Sequence of chain 1.A:
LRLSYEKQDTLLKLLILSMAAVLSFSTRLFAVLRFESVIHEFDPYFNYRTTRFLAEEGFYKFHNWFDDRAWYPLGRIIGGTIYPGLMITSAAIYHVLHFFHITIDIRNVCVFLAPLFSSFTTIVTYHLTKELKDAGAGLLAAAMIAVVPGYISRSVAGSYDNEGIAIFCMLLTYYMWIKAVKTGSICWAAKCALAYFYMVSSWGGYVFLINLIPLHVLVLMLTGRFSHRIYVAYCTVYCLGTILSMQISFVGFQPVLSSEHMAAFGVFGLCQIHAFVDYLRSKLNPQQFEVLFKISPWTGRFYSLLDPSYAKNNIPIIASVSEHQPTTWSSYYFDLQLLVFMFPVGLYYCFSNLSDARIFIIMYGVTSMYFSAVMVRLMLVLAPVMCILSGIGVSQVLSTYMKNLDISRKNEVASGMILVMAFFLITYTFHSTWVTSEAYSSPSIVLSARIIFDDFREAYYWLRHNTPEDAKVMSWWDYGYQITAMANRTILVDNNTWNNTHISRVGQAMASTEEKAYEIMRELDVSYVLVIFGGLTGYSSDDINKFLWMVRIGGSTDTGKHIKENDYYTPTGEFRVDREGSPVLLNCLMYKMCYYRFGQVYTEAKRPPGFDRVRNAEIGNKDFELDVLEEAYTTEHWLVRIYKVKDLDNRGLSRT

Sequence of chain 1.F:
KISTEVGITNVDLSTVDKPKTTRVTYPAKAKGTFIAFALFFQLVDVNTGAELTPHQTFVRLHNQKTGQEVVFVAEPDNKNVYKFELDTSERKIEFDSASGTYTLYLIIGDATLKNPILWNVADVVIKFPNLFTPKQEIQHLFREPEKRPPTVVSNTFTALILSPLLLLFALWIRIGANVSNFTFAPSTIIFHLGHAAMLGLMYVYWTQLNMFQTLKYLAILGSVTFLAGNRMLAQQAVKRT

Binding-site contacts:
Ligand atom C4 contacts residue GLN527 of chain 1.F at 3.4 Å.
Ligand atom O4 contacts residue LEU529 of chain 1.F at 3.2 Å (h-bond).
Ligand atom C3 contacts residue GLN527 of chain 1.F at 3.3 Å.
Ligand atom C5 contacts residue THR550 of chain 1.A at 3.8 Å.
Ligand atom C8 contacts residue THR550 of chain 1.A at 3.9 Å.
Ligand atom C2 contacts residue ASP361 of chain 1.G at 3.4 Å.
Ligand atom C1 contacts residue ASP361 of chain 1.G at 4.0 Å.
Ligand atom O5 contacts residue ASN548 of chain 1.A at 2.4 Å (h-bond).
Ligand atom O6 contacts residue PHE363 of chain 1.G at 3.1 Å.
Ligand atom C8 contacts residue TRP547 of chain 1.A at 4.0 Å (hydrophobic).
Ligand atom C1 contacts residue ASN548 of chain 1.A at 1.4 Å.
Ligand atom N2 contacts residue ASN548 of chain 1.A at 2.9 Å (h-bond).
Ligand atom O5 contacts residue LEU80 of chain 1.A at 3.7 Å.
Ligand atom C7 contacts residue ASN548 of chain 1.A at 3.9 Å.
Ligand atom C6 contacts residue PHE363 of chain 1.G at 3.6 Å (hydrophobic).
Ligand atom C5 contacts residue ASN548 of chain 1.A at 3.7 Å.
Ligand atom C6 contacts residue ASP361 of chain 1.G at 4.0 Å.
Ligand atom C6 contacts residue PRO362 of chain 1.G at 3.4 Å (hydrophobic).
Ligand atom O4 contacts residue ILE526 of chain 1.F at 3.7 Å.
Ligand atom O4 contacts residue GLN527 of chain 1.F at 2.4 Å (h-bond).
Ligand atom O6 contacts residue LEU80 of chain 1.A at 4.1 Å.
Ligand atom O4 contacts residue ASP361 of chain 1.G at 3.4 Å (salt-bridge).
Ligand atom O4 contacts residue HIS528 of chain 1.F at 3.2 Å.
Ligand atom O2 contacts residue ASP361 of chain 1.G at 2.9 Å (salt-bridge).
Ligand atom O6 contacts residue ASP361 of chain 1.G at 4.0 Å.
Ligand atom C2 contacts residue ASN548 of chain 1.A at 2.5 Å.
Ligand atom O4 contacts residue PRO362 of chain 1.G at 3.0 Å (h-bond).
Ligand atom C2 contacts residue LEU80 of chain 1.A at 3.8 Å (hydrophobic).
Ligand atom C4 contacts residue ILE526 of chain 1.F at 4.0 Å (hydrophobic).
Ligand atom C4 contacts residue PRO362 of chain 1.G at 3.8 Å (hydrophobic).
Ligand atom O6 contacts residue HIS551 of chain 1.A at 3.0 Å (h-bond).
Ligand atom O5 contacts residue THR550 of chain 1.A at 4.0 Å.
Ligand atom C5 contacts residue PRO362 of chain 1.G at 4.1 Å (hydrophobic).
Ligand atom C4 contacts residue LEU529 of chain 1.F at 4.2 Å (hydrophobic).
Ligand atom C3 contacts residue ASN548 of chain 1.A at 3.8 Å.
Ligand atom O5 contacts residue HIS551 of chain 1.A at 4.0 Å.
Ligand atom C6 contacts residue THR550 of chain 1.A at 3.8 Å.
Ligand atom O3 contacts residue ILE526 of chain 1.F at 3.9 Å.
Ligand atom O3 contacts residue GLN527 of chain 1.F at 3.0 Å (h-bond).
Ligand atom C1 contacts residue LEU80 of chain 1.A at 3.6 Å (hydrophobic).

A protein and the small-molecule ligand that binds it are described below.
Small molecule (SMILES): CC(=O)N[C@H]1[C@H](O[C@H]2[C@H](O)[C@@H](NC(C)=O)CO[C@@H]2CO)O[C@H](CO)[C@@H](O[C@@H]2O[C@H](CO[C@H]3O[C@H](CO[C@H]4O[C@H](CO)[C@@H](O)[C@H](O)[C@@H]4O)[C@@H](O)[C@H](O)[C@@H]3O)[C@@H](O)[C@H](O[C@H]3O[C@H](CO)[C@@H](O)[C@H](O)[C@@H]3O[C@H]3O[C@H](CO)[C@@H](O)[C@H](O)[C@@H]3O[C@H]3O[C@H](CO)[C@@H](O)[C@H](O)[C@@H]3O)[C@@H]2O)[C@@H]1O

Sequence of chain 1.G:
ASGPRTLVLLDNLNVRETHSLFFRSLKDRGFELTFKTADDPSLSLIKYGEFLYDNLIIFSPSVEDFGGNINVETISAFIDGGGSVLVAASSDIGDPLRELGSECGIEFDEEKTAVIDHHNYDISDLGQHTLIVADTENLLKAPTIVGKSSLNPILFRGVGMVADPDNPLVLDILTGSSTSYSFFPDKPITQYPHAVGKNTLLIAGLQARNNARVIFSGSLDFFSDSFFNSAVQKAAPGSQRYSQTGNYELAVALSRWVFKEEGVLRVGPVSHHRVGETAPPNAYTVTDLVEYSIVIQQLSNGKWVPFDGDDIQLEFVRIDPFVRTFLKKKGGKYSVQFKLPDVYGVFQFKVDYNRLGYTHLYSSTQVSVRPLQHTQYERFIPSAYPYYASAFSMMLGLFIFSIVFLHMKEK